A small-molecule ligand and the protein it binds are described below.
Small molecule (SMILES): O=c1[nH]c2cc(C(F)(F)F)c(N3CCOCC3)cc2n(CP(=O)(O)O)c1=O

Sequence of chain 1.D:
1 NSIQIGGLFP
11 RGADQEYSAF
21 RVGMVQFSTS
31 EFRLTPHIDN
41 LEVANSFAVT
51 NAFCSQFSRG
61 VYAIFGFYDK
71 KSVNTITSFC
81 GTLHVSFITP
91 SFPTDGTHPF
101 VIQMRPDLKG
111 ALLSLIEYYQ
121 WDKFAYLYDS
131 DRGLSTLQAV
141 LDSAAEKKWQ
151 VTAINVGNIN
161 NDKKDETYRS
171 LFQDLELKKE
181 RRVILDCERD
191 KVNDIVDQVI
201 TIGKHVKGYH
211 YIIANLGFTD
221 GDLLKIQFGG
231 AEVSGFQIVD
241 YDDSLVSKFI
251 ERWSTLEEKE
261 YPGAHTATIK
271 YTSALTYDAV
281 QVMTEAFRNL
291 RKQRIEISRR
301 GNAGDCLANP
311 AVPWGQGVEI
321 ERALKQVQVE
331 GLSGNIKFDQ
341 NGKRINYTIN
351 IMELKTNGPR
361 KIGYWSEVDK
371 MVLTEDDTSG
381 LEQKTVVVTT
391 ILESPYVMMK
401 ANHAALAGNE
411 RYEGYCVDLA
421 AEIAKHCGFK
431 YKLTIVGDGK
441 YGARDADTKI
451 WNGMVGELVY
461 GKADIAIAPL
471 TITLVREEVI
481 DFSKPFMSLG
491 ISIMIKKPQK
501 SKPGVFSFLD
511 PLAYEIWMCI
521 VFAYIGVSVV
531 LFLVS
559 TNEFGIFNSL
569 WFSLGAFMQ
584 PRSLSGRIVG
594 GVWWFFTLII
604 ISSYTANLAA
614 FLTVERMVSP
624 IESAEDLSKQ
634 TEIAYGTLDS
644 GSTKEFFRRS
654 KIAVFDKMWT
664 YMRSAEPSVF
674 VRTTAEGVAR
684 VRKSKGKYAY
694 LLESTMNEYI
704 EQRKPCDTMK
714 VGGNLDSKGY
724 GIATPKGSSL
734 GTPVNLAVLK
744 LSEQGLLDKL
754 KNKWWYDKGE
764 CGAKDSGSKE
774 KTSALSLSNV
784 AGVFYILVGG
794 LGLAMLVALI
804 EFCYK

Binding-site contacts:
Ligand atom CAT contacts residue THR471 of chain 1.D at 3.4 Å.
Ligand atom FAF contacts residue TYR723 of chain 1.D at 3.0 Å.
Ligand atom CAV contacts residue PRO469 of chain 1.D at 3.5 Å (hydrophobic).
Ligand atom CAW contacts residue TYR441 of chain 1.D at 3.4 Å (hydrophobic).
Ligand atom OAC contacts residue SER645 of chain 1.D at 2.6 Å (h-bond).
Ligand atom OAA contacts residue LEU470 of chain 1.D at 3.3 Å.
Ligand atom CAZ contacts residue TYR723 of chain 1.D at 3.8 Å (hydrophobic).
Ligand atom NAY contacts residue TYR441 of chain 1.D at 3.6 Å.
Ligand atom OAD contacts residue GLY644 of chain 1.D at 3.6 Å.
Ligand atom CAJ contacts residue TYR723 of chain 1.D at 3.7 Å (hydrophobic).
Ligand atom FAH contacts residue TYR441 of chain 1.D at 3.8 Å.
Ligand atom OAE contacts residue SER645 of chain 1.D at 3.3 Å (h-bond).
Ligand atom CAI contacts residue TYR441 of chain 1.D at 3.8 Å (hydrophobic).
Ligand atom CAJ contacts residue TYR441 of chain 1.D at 3.2 Å (hydrophobic).
Ligand atom FAG contacts residue TYR396 of chain 1.D at 3.7 Å.
Ligand atom CAV contacts residue TYR441 of chain 1.D at 3.3 Å (hydrophobic).
Ligand atom CAT contacts residue TYR441 of chain 1.D at 3.3 Å (hydrophobic).
Ligand atom FAG contacts residue PRO469 of chain 1.D at 3.4 Å.
Ligand atom FAH contacts residue GLU393 of chain 1.D at 3.3 Å.
Ligand atom CAL contacts residue THR677 of chain 1.D at 3.0 Å.
Ligand atom CAM contacts residue GLU696 of chain 1.D at 3.8 Å.
Ligand atom NAP contacts residue THR471 of chain 1.D at 3.5 Å (h-bond).
Ligand atom OAB contacts residue ARG476 of chain 1.D at 2.9 Å (salt-bridge).
Ligand atom OAD contacts residue SER645 of chain 1.D at 3.0 Å (h-bond).
Ligand atom CAN contacts residue GLU393 of chain 1.D at 3.8 Å.
Ligand atom OAA contacts residue ARG476 of chain 1.D at 2.6 Å (salt-bridge).
Ligand atom CAK contacts residue MET699 of chain 1.D at 3.7 Å (hydrophobic).
Ligand atom FAG contacts residue GLU393 of chain 1.D at 3.7 Å.
Ligand atom CAJ contacts residue PRO469 of chain 1.D at 3.4 Å (hydrophobic).
Ligand atom CAS contacts residue TYR441 of chain 1.D at 3.3 Å (hydrophobic).
Ligand atom NAP contacts residue PRO469 of chain 1.D at 2.8 Å (h-bond).
Ligand atom OAA contacts residue TYR441 of chain 1.D at 3.5 Å.
Ligand atom CAU contacts residue TYR441 of chain 1.D at 3.6 Å (hydrophobic).
Ligand atom FAG contacts residue TYR441 of chain 1.D at 3.5 Å.
Ligand atom PBA contacts residue SER645 of chain 1.D at 3.3 Å.
Ligand atom NAP contacts residue TYR441 of chain 1.D at 3.3 Å.
Ligand atom FAF contacts residue THR698 of chain 1.D at 3.2 Å.
Ligand atom OAQ contacts residue THR677 of chain 1.D at 2.9 Å (h-bond).
Ligand atom CAZ contacts residue TYR441 of chain 1.D at 3.7 Å (hydrophobic).
Ligand atom OAA contacts residue THR471 of chain 1.D at 3.0 Å (h-bond).